This protein binds this small molecule.
Small molecule (SMILES): CC(=O)N[C@@H]1[C@@H](O)[C@H](O)[C@@H](CO)O[C@H]1O

Binding-site contacts:
Ligand atom C6 contacts residue MET107 of chain 3.B at 4.2 Å (hydrophobic).
Ligand atom O5 contacts residue MET107 of chain 3.B at 3.5 Å.
Ligand atom C8 contacts residue ASN75 of chain 3.B at 3.3 Å.
Ligand atom N2 contacts residue ASN75 of chain 3.B at 3.1 Å (h-bond).
Ligand atom O7 contacts residue HIS74 of chain 3.B at 4.2 Å.
Ligand atom C7 contacts residue ASN75 of chain 3.B at 3.5 Å.
Ligand atom C1 contacts residue THR77 of chain 3.B at 4.2 Å.
Ligand atom C1 contacts residue MET107 of chain 3.B at 4.3 Å (hydrophobic).
Ligand atom O7 contacts residue ASN75 of chain 3.B at 3.5 Å (h-bond).
Ligand atom C3 contacts residue ASN75 of chain 3.B at 4.0 Å.
Ligand atom C5 contacts residue MET107 of chain 3.B at 4.2 Å (hydrophobic).
Ligand atom C1 contacts residue ASN75 of chain 3.B at 1.5 Å.
Ligand atom N2 contacts residue THR77 of chain 3.B at 4.1 Å.
Ligand atom O5 contacts residue ASN75 of chain 3.B at 2.3 Å (h-bond).
Ligand atom C5 contacts residue ASN75 of chain 3.B at 3.6 Å.
Ligand atom C2 contacts residue ASN75 of chain 3.B at 2.7 Å.
Ligand atom C4 contacts residue ASN75 of chain 3.B at 4.4 Å.

Sequence of chain 3.B:
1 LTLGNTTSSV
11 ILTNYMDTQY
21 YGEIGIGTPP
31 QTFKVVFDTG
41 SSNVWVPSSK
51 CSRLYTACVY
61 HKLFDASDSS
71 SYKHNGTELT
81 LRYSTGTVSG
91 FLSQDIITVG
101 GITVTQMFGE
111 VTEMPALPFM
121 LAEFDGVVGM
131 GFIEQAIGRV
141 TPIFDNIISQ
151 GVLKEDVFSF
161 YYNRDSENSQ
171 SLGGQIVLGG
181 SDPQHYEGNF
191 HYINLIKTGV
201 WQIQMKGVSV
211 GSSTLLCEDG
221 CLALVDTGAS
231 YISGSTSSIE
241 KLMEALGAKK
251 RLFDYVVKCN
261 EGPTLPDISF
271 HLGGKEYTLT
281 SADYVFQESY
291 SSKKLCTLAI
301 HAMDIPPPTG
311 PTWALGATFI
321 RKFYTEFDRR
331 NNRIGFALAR